Sequence of chain 1.D:
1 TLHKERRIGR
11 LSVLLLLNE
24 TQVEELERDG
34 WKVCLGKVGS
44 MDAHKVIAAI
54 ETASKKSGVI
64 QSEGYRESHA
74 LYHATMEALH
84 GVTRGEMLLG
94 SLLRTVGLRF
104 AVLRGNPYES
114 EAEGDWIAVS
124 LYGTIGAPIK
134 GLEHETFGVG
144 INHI

Sequence of chain 3.D:
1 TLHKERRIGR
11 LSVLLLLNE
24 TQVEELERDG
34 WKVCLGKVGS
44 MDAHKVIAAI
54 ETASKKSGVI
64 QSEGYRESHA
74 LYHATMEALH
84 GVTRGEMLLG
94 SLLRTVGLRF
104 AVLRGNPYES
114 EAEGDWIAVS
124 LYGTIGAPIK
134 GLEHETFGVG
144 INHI

The protein below binds the small molecule below.
Small molecule (SMILES): N[C@@H](Cc1c[nH]c[nH+]1)C(=O)O

Binding-site contacts:
Ligand atom O contacts residue ARG87 of chain 3.D at 2.8 Å (salt-bridge).
Ligand atom OXT contacts residue ARG97 of chain 3.D at 2.9 Å (salt-bridge).
Ligand atom CB contacts residue TYR68 of chain 1.D at 3.9 Å (hydrophobic).
Ligand atom N contacts residue HIS72 of chain 1.D at 3.1 Å.
Ligand atom OXT contacts residue ARG87 of chain 3.D at 2.9 Å (salt-bridge).
Ligand atom C contacts residue HIS76 of chain 1.D at 3.8 Å.
Ligand atom O contacts residue HIS76 of chain 1.D at 3.3 Å (h-bond).
Ligand atom CG contacts residue GLY129 of chain 3.D at 3.5 Å.
Ligand atom CD2 contacts residue ARG97 of chain 3.D at 3.7 Å.
Ligand atom CE1 contacts residue TYR68 of chain 1.D at 3.6 Å (hydrophobic).
Ligand atom CA contacts residue MG1 of chain 3.G at 3.1 Å.
Ligand atom N contacts residue HIS137 of chain 3.D at 3.2 Å (h-bond).
Ligand atom NE2 contacts residue GLY129 of chain 3.D at 3.8 Å.
Ligand atom ND1 contacts residue TYR68 of chain 1.D at 2.7 Å (h-bond).
Ligand atom O contacts residue HIS137 of chain 3.D at 3.0 Å (h-bond).
Ligand atom NE2 contacts residue ALA130 of chain 3.D at 3.3 Å (h-bond).
Ligand atom CB contacts residue GLY129 of chain 3.D at 3.6 Å.
Ligand atom CA contacts residue TYR75 of chain 1.D at 3.7 Å (hydrophobic).
Ligand atom CD2 contacts residue TYR75 of chain 1.D at 3.5 Å (hydrophobic).
Ligand atom ND1 contacts residue ALA130 of chain 3.D at 3.5 Å (h-bond).
Ligand atom C contacts residue ARG97 of chain 3.D at 3.9 Å.
Ligand atom ND1 contacts residue GLY129 of chain 3.D at 3.7 Å.
Ligand atom C contacts residue HIS137 of chain 3.D at 3.7 Å.
Ligand atom N contacts residue HIS76 of chain 1.D at 3.3 Å (h-bond).
Ligand atom CE1 contacts residue ALA130 of chain 3.D at 3.4 Å (hydrophobic).
Ligand atom CG contacts residue TYR68 of chain 1.D at 3.7 Å (hydrophobic).
Ligand atom CG contacts residue ALA130 of chain 3.D at 3.7 Å (hydrophobic).
Ligand atom CD2 contacts residue ALA130 of chain 3.D at 3.5 Å (hydrophobic).
Ligand atom N contacts residue MG1 of chain 3.G at 2.3 Å.
Ligand atom N contacts residue TYR68 of chain 1.D at 3.1 Å (h-bond).
Ligand atom CE1 contacts residue GLY129 of chain 3.D at 4.0 Å.
Ligand atom CD2 contacts residue LEU96 of chain 3.D at 4.0 Å (hydrophobic).
Ligand atom CA contacts residue HIS76 of chain 1.D at 3.7 Å.
Ligand atom NE2 contacts residue TYR75 of chain 1.D at 3.4 Å.
Ligand atom OXT contacts residue ILE128 of chain 3.D at 3.6 Å.
Ligand atom C contacts residue MG1 of chain 3.G at 3.0 Å.
Ligand atom CD2 contacts residue GLY129 of chain 3.D at 3.5 Å.
Ligand atom C contacts residue ARG87 of chain 3.D at 3.5 Å.
Ligand atom CG contacts residue TYR75 of chain 1.D at 3.9 Å (hydrophobic).
Ligand atom O contacts residue MG1 of chain 3.G at 2.2 Å.